A protein and the small-molecule ligand that binds it are described below.
Small molecule (SMILES): CC(=O)N[C@@H]1[C@@H](O)[C@H](O)[C@@H](CO)O[C@H]1O

Sequence of chain 1.A:
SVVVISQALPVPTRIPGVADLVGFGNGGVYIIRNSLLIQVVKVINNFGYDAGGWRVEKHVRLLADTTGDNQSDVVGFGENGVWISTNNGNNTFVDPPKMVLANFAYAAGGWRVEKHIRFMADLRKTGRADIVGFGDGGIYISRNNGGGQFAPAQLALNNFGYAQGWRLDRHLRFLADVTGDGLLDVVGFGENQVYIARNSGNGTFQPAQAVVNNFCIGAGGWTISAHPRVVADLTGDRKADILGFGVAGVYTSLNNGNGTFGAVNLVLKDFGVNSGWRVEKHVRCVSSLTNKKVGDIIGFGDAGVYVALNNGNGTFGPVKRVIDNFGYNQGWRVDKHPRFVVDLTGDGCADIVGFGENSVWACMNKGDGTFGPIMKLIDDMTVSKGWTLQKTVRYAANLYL

Binding-site contacts:
Ligand atom C3 contacts residue TYR195 of chain 1.A at 4.4 Å (hydrophobic).
Ligand atom C5 contacts residue TYR195 of chain 1.A at 4.2 Å (hydrophobic).
Ligand atom O7 contacts residue GLU191 of chain 1.A at 2.8 Å (salt-bridge).
Ligand atom C3 contacts residue TRP166 of chain 1.A at 3.9 Å (hydrophobic).
Ligand atom C2 contacts residue TYR195 of chain 1.A at 3.6 Å (hydrophobic).
Ligand atom C8 contacts residue GLN164 of chain 1.A at 3.8 Å.
Ligand atom C1 contacts residue TYR195 of chain 1.A at 4.0 Å (hydrophobic).
Ligand atom O7 contacts residue GLY190 of chain 1.A at 3.7 Å.
Ligand atom C8 contacts residue HIS171 of chain 1.A at 3.5 Å.
Ligand atom C3 contacts residue GLN164 of chain 1.A at 3.8 Å.
Ligand atom N2 contacts residue TRP166 of chain 1.A at 3.4 Å (h-bond).
Ligand atom O7 contacts residue ASN192 of chain 1.A at 4.3 Å.
Ligand atom C8 contacts residue GLU191 of chain 1.A at 3.6 Å.
Ligand atom O1 contacts residue TYR195 of chain 1.A at 4.3 Å.
Ligand atom C8 contacts residue GLY190 of chain 1.A at 4.0 Å.
Ligand atom C8 contacts residue GLY165 of chain 1.A at 3.9 Å.
Ligand atom O3 contacts residue ASN159 of chain 1.A at 2.6 Å (h-bond).
Ligand atom C7 contacts residue GLY190 of chain 1.A at 4.2 Å.
Ligand atom N2 contacts residue GLN164 of chain 1.A at 3.0 Å (h-bond).
Ligand atom O5 contacts residue TYR195 of chain 1.A at 3.4 Å (h-bond).
Ligand atom C4 contacts residue TYR195 of chain 1.A at 4.1 Å (hydrophobic).
Ligand atom O3 contacts residue TRP166 of chain 1.A at 2.9 Å (h-bond).
Ligand atom O1 contacts residue GLN164 of chain 1.A at 4.5 Å.
Ligand atom C2 contacts residue TRP166 of chain 1.A at 4.2 Å (hydrophobic).
Ligand atom O7 contacts residue TYR195 of chain 1.A at 3.9 Å.
Ligand atom C3 contacts residue ASN159 of chain 1.A at 3.5 Å.
Ligand atom C2 contacts residue GLN164 of chain 1.A at 3.7 Å.
Ligand atom C7 contacts residue GLN164 of chain 1.A at 3.8 Å.
Ligand atom C7 contacts residue TRP166 of chain 1.A at 3.9 Å (hydrophobic).
Ligand atom O3 contacts residue GLN164 of chain 1.A at 4.1 Å.
Ligand atom O6 contacts residue TYR195 of chain 1.A at 3.6 Å (h-bond).
Ligand atom C8 contacts residue TRP166 of chain 1.A at 3.7 Å (hydrophobic).
Ligand atom N2 contacts residue TYR195 of chain 1.A at 4.5 Å.
Ligand atom C4 contacts residue ASN159 of chain 1.A at 3.8 Å.
Ligand atom O4 contacts residue ASN159 of chain 1.A at 2.9 Å (h-bond).
Ligand atom C1 contacts residue GLN164 of chain 1.A at 4.0 Å.
Ligand atom C7 contacts residue GLU191 of chain 1.A at 3.6 Å.